Sequence of chain 1.A:
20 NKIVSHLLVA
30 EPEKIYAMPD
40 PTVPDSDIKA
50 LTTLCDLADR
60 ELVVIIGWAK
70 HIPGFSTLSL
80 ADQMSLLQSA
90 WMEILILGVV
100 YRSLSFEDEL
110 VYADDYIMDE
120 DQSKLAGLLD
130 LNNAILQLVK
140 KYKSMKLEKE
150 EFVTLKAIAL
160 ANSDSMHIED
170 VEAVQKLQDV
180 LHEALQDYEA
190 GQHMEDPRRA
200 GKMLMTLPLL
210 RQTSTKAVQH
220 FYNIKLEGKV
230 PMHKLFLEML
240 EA

Binding-site contacts:
Ligand atom O2 contacts residue VAL98 of chain 1.A at 3.4 Å.
Ligand atom C22 contacts residue TRP90 of chain 1.A at 3.7 Å (hydrophobic).
Ligand atom C28 contacts residue PHE235 of chain 1.A at 3.2 Å (hydrophobic).
Ligand atom C1 contacts residue ASN131 of chain 1.A at 3.5 Å.
Ligand atom C7 contacts residue ALA216 of chain 1.A at 3.4 Å (hydrophobic).
Ligand atom C14 contacts residue LEU94 of chain 1.A at 3.7 Å (hydrophobic).
Ligand atom C20 contacts residue PHE220 of chain 1.A at 3.8 Å (hydrophobic).
Ligand atom C30 contacts residue ASP58 of chain 1.A at 3.2 Å.
Ligand atom C8 contacts residue HIS219 of chain 1.A at 3.8 Å.
Ligand atom C1 contacts residue TYR111 of chain 1.A at 3.3 Å (hydrophobic).
Ligand atom C7 contacts residue PHE220 of chain 1.A at 3.2 Å (hydrophobic).
Ligand atom O1 contacts residue LEU130 of chain 1.A at 3.8 Å.
Ligand atom C26 contacts residue ASP58 of chain 1.A at 3.5 Å.
Ligand atom C9 contacts residue ILE223 of chain 1.A at 3.8 Å (hydrophobic).
Ligand atom C27 contacts residue ASP58 of chain 1.A at 3.6 Å.
Ligand atom C15 contacts residue GLU60 of chain 1.A at 3.4 Å.
Ligand atom C23 contacts residue ALA57 of chain 1.A at 3.4 Å (hydrophobic).
Ligand atom O1 contacts residue TYR111 of chain 1.A at 2.8 Å (h-bond).
Ligand atom C20 contacts residue CYS54 of chain 1.A at 3.6 Å (hydrophobic).
Ligand atom C3 contacts residue TYR111 of chain 1.A at 3.8 Å (hydrophobic).
Ligand atom C31 contacts residue ASP58 of chain 1.A at 3.3 Å.
Ligand atom C16 contacts residue GLU60 of chain 1.A at 3.5 Å.
Ligand atom C6 contacts residue PHE220 of chain 1.A at 3.7 Å (hydrophobic).
Ligand atom C8 contacts residue PHE220 of chain 1.A at 3.6 Å (hydrophobic).
Ligand atom C14 contacts residue VAL98 of chain 1.A at 3.7 Å (hydrophobic).
Ligand atom C1 contacts residue ILE134 of chain 1.A at 3.5 Å (hydrophobic).
Ligand atom C29 contacts residue ASP58 of chain 1.A at 3.5 Å.
Ligand atom C17 contacts residue ALA57 of chain 1.A at 3.6 Å (hydrophobic).
Ligand atom O1 contacts residue ASN131 of chain 1.A at 2.5 Å (h-bond).
Ligand atom C27 contacts residue PHE235 of chain 1.A at 3.7 Å (hydrophobic).
Ligand atom C21 contacts residue PHE220 of chain 1.A at 3.6 Å (hydrophobic).
Ligand atom C17 contacts residue LEU53 of chain 1.A at 3.6 Å (hydrophobic).
Ligand atom O2 contacts residue GLU60 of chain 1.A at 2.6 Å (salt-bridge).
Ligand atom C22 contacts residue ALA57 of chain 1.A at 3.2 Å (hydrophobic).
Ligand atom C29 contacts residue PHE235 of chain 1.A at 3.7 Å (hydrophobic).
Ligand atom C21 contacts residue ALA57 of chain 1.A at 3.7 Å (hydrophobic).
Ligand atom N1 contacts residue ASP58 of chain 1.A at 2.8 Å (salt-bridge).
Ligand atom C23 contacts residue LEU94 of chain 1.A at 3.8 Å (hydrophobic).
Ligand atom O2 contacts residue ARG101 of chain 1.A at 3.4 Å (salt-bridge).
Ligand atom C25 contacts residue ASP58 of chain 1.A at 3.4 Å.

A protein and the small-molecule ligand that binds it are described below.
Small molecule (SMILES): OCCC/C(=C(\c1ccc(O)cc1)c1ccc(C2CCN(C3CC3)CC2)cc1)c1ccccc1